Binding-site contacts:
Ligand atom C1 contacts residue MET151 of chain 21.C at 3.6 Å (hydrophobic).
Ligand atom C8 contacts residue ASP94 of chain 21.H at 3.5 Å.
Ligand atom C3 contacts residue SER95 of chain 21.H at 3.2 Å.
Ligand atom C8 contacts residue SER95 of chain 21.H at 3.5 Å.
Ligand atom C2 contacts residue SER95 of chain 21.H at 3.4 Å.
Ligand atom C2 contacts residue ASN154 of chain 21.C at 4.0 Å.
Ligand atom O4 contacts residue LEU96 of chain 21.H at 3.2 Å.
Ligand atom C3 contacts residue LEU96 of chain 21.H at 4.2 Å (hydrophobic).
Ligand atom O3 contacts residue LEU96 of chain 21.H at 4.1 Å.
Ligand atom C4 contacts residue LEU96 of chain 21.H at 4.3 Å (hydrophobic).
Ligand atom O5 contacts residue ASN154 of chain 21.C at 4.0 Å.
Ligand atom C1 contacts residue LEU96 of chain 21.H at 3.9 Å (hydrophobic).
Ligand atom C7 contacts residue SER95 of chain 21.H at 3.5 Å.
Ligand atom N2 contacts residue ASN154 of chain 21.C at 3.9 Å.
Ligand atom C7 contacts residue ASN154 of chain 21.C at 3.4 Å.
Ligand atom O7 contacts residue GLY150 of chain 21.C at 2.8 Å (h-bond).
Ligand atom O3 contacts residue SER95 of chain 21.H at 3.2 Å (h-bond).
Ligand atom N2 contacts residue SER95 of chain 21.H at 2.6 Å (h-bond).
Ligand atom C1 contacts residue ASN154 of chain 21.C at 3.1 Å.
Ligand atom O5 contacts residue MET151 of chain 21.C at 3.8 Å.
Ligand atom N2 contacts residue LEU96 of chain 21.H at 3.6 Å.
Ligand atom O7 contacts residue MET151 of chain 21.C at 3.3 Å.
Ligand atom C7 contacts residue MET151 of chain 21.C at 4.3 Å (hydrophobic).
Ligand atom C7 contacts residue GLY150 of chain 21.C at 3.7 Å.
Ligand atom C1 contacts residue SER95 of chain 21.H at 3.6 Å.
Ligand atom C8 contacts residue ASN154 of chain 21.C at 4.2 Å.
Ligand atom C2 contacts residue LEU96 of chain 21.H at 3.6 Å (hydrophobic).
Ligand atom C8 contacts residue GLY150 of chain 21.C at 3.8 Å.
Ligand atom O7 contacts residue HIS148 of chain 21.C at 4.0 Å.
Ligand atom O5 contacts residue LEU96 of chain 21.H at 4.5 Å.
Ligand atom O7 contacts residue ASN154 of chain 21.C at 2.9 Å (h-bond).
Ligand atom C2 contacts residue MET151 of chain 21.C at 4.1 Å (hydrophobic).

Sequence of chain 21.H:
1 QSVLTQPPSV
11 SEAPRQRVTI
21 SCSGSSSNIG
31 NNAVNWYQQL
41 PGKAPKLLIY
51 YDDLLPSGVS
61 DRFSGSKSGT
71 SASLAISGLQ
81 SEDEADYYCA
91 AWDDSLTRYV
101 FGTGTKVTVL

Sequence of chain 21.C:
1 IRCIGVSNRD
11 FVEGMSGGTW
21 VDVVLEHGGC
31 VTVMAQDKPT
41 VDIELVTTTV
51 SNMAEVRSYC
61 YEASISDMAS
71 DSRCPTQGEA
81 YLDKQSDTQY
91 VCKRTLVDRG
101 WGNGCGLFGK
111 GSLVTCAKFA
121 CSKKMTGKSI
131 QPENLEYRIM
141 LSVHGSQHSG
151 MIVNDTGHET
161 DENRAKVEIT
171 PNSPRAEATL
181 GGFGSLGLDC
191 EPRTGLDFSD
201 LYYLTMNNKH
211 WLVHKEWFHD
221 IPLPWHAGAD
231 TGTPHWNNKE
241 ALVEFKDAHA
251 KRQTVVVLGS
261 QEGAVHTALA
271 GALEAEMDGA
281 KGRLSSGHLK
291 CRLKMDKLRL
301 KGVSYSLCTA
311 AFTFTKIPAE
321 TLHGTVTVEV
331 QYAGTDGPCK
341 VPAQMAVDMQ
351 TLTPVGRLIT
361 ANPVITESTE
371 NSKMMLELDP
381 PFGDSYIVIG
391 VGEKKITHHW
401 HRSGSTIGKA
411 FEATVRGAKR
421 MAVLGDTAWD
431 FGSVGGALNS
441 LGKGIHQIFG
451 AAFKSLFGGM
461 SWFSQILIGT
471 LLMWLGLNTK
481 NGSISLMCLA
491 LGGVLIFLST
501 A

A protein and the small-molecule ligand that binds it are described below.
Small molecule (SMILES): CC(=O)N[C@H]1[C@H](O[C@H]2[C@H](O)[C@@H](NC(C)=O)CO[C@@H]2CO)O[C@H](CO)[C@@H](O)[C@@H]1O